Binding-site contacts:
Ligand atom O2 contacts residue TYR188 of chain 1.H at 2.7 Å (h-bond).
Ligand atom N36 contacts residue SER130 of chain 1.H at 3.0 Å (h-bond).
Ligand atom C1 contacts residue TYR188 of chain 1.H at 3.5 Å (hydrophobic).
Ligand atom C1 contacts residue NAI1 of chain 1.W at 3.6 Å.
Ligand atom C26 contacts residue ALA230 of chain 1.H at 3.6 Å (hydrophobic).
Ligand atom C22 contacts residue ASN129 of chain 1.H at 3.8 Å.
Ligand atom C4 contacts residue TYR188 of chain 1.H at 3.7 Å (hydrophobic).
Ligand atom C37 contacts residue ASN129 of chain 1.H at 3.8 Å.
Ligand atom C12 contacts residue VAL185 of chain 1.H at 3.7 Å (hydrophobic).
Ligand atom N3 contacts residue TYR188 of chain 1.H at 3.6 Å.
Ligand atom C5 contacts residue NAI1 of chain 1.W at 3.8 Å.
Ligand atom C38 contacts residue TYR178 of chain 1.H at 3.8 Å (hydrophobic).
Ligand atom C11 contacts residue MET240 of chain 1.H at 3.8 Å (hydrophobic).
Ligand atom C20 contacts residue ILE133 of chain 1.H at 3.8 Å (hydrophobic).
Ligand atom C22 contacts residue SER130 of chain 1.H at 3.6 Å.
Ligand atom O10 contacts residue TYR188 of chain 1.H at 3.5 Å.
Ligand atom C38 contacts residue NAI1 of chain 1.W at 3.4 Å.
Ligand atom N21 contacts residue ASN129 of chain 1.H at 3.4 Å.
Ligand atom O2 contacts residue NAI1 of chain 1.W at 2.7 Å (h-bond).
Ligand atom N3 contacts residue NAI1 of chain 1.W at 3.8 Å.
Ligand atom C13 contacts residue GLY187 of chain 1.H at 3.7 Å.
Ligand atom C13 contacts residue TYR188 of chain 1.H at 3.7 Å (hydrophobic).
Ligand atom C26 contacts residue ALA233 of chain 1.H at 3.6 Å (hydrophobic).
Ligand atom C24 contacts residue ALA230 of chain 1.H at 3.7 Å (hydrophobic).
Ligand atom C12 contacts residue MET240 of chain 1.H at 3.8 Å (hydrophobic).
Ligand atom C4 contacts residue TYR178 of chain 1.H at 3.7 Å (hydrophobic).
Ligand atom N36 contacts residue ASN129 of chain 1.H at 3.3 Å (h-bond).
Ligand atom C9 contacts residue TYR188 of chain 1.H at 3.5 Å (hydrophobic).
Ligand atom C19 contacts residue ILE133 of chain 1.H at 3.5 Å (hydrophobic).
Ligand atom C25 contacts residue ALA233 of chain 1.H at 3.5 Å (hydrophobic).
Ligand atom C24 contacts residue ILE133 of chain 1.H at 3.5 Å (hydrophobic).
Ligand atom C20 contacts residue ASN129 of chain 1.H at 3.5 Å.
Ligand atom C20 contacts residue SER130 of chain 1.H at 3.5 Å.
Ligand atom N21 contacts residue SER130 of chain 1.H at 2.9 Å (h-bond).
Ligand atom C14 contacts residue TYR188 of chain 1.H at 3.6 Å (hydrophobic).
Ligand atom O10 contacts residue ILE234 of chain 1.H at 3.6 Å.
Ligand atom C13 contacts residue PHE236 of chain 1.H at 3.6 Å (hydrophobic).
Ligand atom C4 contacts residue NAI1 of chain 1.W at 3.4 Å.
Ligand atom C9 contacts residue ILE234 of chain 1.H at 3.5 Å (hydrophobic).
Ligand atom C14 contacts residue GLY187 of chain 1.H at 3.7 Å.

A protein and the small-molecule ligand that binds it are described below.
Small molecule (SMILES): Cc1c(CN(C)C(=O)CCc2cnc3c(c2)CCC(=O)N3)oc2ccccc12

Sequence of chain 1.H:
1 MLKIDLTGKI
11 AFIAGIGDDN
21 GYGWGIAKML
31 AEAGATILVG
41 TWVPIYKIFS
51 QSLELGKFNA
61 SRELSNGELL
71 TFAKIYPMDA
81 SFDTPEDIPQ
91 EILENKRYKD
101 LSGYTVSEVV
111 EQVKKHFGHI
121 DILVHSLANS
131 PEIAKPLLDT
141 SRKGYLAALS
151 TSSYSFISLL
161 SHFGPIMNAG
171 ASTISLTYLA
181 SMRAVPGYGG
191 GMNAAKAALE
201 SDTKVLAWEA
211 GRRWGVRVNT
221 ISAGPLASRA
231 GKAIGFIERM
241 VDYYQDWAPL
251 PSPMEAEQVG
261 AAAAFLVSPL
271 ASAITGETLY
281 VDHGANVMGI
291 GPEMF